Sequence of chain 1.D:
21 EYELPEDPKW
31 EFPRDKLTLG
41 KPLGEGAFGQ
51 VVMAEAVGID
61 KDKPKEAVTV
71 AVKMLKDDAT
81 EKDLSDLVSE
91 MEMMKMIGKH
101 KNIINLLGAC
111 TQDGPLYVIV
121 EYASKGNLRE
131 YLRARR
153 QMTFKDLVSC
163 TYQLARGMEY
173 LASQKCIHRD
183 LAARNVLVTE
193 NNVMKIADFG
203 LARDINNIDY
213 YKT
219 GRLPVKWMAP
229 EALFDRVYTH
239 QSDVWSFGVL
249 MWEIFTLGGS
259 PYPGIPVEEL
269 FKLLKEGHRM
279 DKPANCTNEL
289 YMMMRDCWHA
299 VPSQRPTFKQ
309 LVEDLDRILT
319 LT

Binding-site contacts:
Ligand atom C6 contacts residue GLU121 of chain 1.D at 3.7 Å.
Ligand atom O2G contacts residue GLY46 of chain 1.D at 3.2 Å.
Ligand atom O1B contacts residue MG1 of chain 1.Q at 2.2 Å.
Ligand atom N1 contacts residue TYR122 of chain 1.D at 3.8 Å.
Ligand atom O1A contacts residue MG1 of chain 1.Q at 2.1 Å.
Ligand atom N6 contacts residue GLU121 of chain 1.D at 2.6 Å (salt-bridge).
Ligand atom O2G contacts residue PHE48 of chain 1.D at 2.6 Å (h-bond).
Ligand atom C8 contacts residue VAL51 of chain 1.D at 3.8 Å (hydrophobic).
Ligand atom O1G contacts residue MG1 of chain 1.R at 3.8 Å.
Ligand atom N6 contacts residue ALA71 of chain 1.D at 3.2 Å.
Ligand atom N6 contacts residue VAL120 of chain 1.D at 3.5 Å.
Ligand atom O2G contacts residue ALA47 of chain 1.D at 2.4 Å (h-bond).
Ligand atom PB contacts residue ASP200 of chain 1.D at 3.5 Å.
Ligand atom C2 contacts residue LEU43 of chain 1.D at 3.8 Å (hydrophobic).
Ligand atom O2' contacts residue ASN127 of chain 1.D at 3.5 Å (h-bond).
Ligand atom N6 contacts residue LEU189 of chain 1.D at 3.8 Å.
Ligand atom O2B contacts residue LYS73 of chain 1.D at 2.9 Å (salt-bridge).
Ligand atom PB contacts residue MG1 of chain 1.Q at 3.4 Å.
Ligand atom C6 contacts residue ALA71 of chain 1.D at 3.6 Å (hydrophobic).
Ligand atom O1G contacts residue PHE48 of chain 1.D at 3.5 Å.
Ligand atom O1B contacts residue ASP200 of chain 1.D at 3.0 Å (salt-bridge).
Ligand atom O2B contacts residue ASP200 of chain 1.D at 3.1 Å (salt-bridge).
Ligand atom N1 contacts residue ALA123 of chain 1.D at 3.0 Å (h-bond).
Ligand atom C2 contacts residue ALA123 of chain 1.D at 3.2 Å (hydrophobic).
Ligand atom O2B contacts residue MG1 of chain 1.R at 2.5 Å.
Ligand atom PG contacts residue ALA47 of chain 1.D at 3.6 Å.
Ligand atom PA contacts residue MG1 of chain 1.Q at 3.4 Å.
Ligand atom O3A contacts residue MG1 of chain 1.Q at 3.8 Å.
Ligand atom O1A contacts residue ASP200 of chain 1.D at 2.9 Å (salt-bridge).
Ligand atom O3G contacts residue ALA47 of chain 1.D at 3.7 Å.
Ligand atom C5 contacts residue LEU189 of chain 1.D at 3.6 Å (hydrophobic).
Ligand atom C6 contacts residue LEU189 of chain 1.D at 3.6 Å (hydrophobic).
Ligand atom O1A contacts residue ASN187 of chain 1.D at 3.1 Å (h-bond).
Ligand atom O2A contacts residue LYS73 of chain 1.D at 3.0 Å (salt-bridge).
Ligand atom O3' contacts residue ARG186 of chain 1.D at 3.5 Å (salt-bridge).
Ligand atom O2G contacts residue GLY49 of chain 1.D at 3.8 Å.
Ligand atom N7 contacts residue VAL51 of chain 1.D at 3.8 Å.
Ligand atom N7 contacts residue LEU189 of chain 1.D at 3.8 Å.
Ligand atom O3A contacts residue LYS73 of chain 1.D at 3.6 Å.
Ligand atom O3' contacts residue ASN127 of chain 1.D at 3.2 Å (h-bond).

A protein and the small-molecule ligand that binds it are described below.
Small molecule (SMILES): Nc1ncnc2c1ncn2[C@@H]1O[C@H](CO[P](=O)(O)O[P](=O)(O)CP(=O)(O)O)[C@@H](O)[C@H]1O